Sequence of chain 1.B:
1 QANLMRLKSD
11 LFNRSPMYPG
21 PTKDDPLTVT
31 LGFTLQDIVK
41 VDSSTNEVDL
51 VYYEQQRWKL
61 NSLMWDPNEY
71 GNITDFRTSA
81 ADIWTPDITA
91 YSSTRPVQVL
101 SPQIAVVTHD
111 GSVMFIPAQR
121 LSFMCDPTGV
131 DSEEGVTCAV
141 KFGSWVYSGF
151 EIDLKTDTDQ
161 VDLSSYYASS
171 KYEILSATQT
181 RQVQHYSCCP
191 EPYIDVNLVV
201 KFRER

Sequence of chain 1.C:
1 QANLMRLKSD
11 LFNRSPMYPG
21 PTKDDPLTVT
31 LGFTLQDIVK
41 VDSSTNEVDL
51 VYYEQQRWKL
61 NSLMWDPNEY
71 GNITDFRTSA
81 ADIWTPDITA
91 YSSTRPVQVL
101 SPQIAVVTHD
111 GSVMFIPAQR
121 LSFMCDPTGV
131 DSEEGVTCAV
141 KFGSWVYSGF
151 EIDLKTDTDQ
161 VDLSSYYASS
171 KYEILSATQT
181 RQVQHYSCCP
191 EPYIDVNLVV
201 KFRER

Binding-site contacts:
Ligand atom O2 contacts residue CYS189 of chain 1.B at 3.2 Å (h-bond).
Ligand atom C21 contacts residue TYR91 of chain 1.B at 3.7 Å (hydrophobic).
Ligand atom C10 contacts residue TRP145 of chain 1.B at 3.5 Å (hydrophobic).
Ligand atom C1 contacts residue ILE116 of chain 1.C at 3.5 Å (hydrophobic).
Ligand atom C2 contacts residue ILE116 of chain 1.C at 3.8 Å (hydrophobic).
Ligand atom C19 contacts residue GLY143 of chain 1.B at 3.5 Å.
Ligand atom C18 contacts residue SER144 of chain 1.B at 3.8 Å.
Ligand atom O3 contacts residue TYR193 of chain 1.B at 3.4 Å.
Ligand atom C7 contacts residue CYS188 of chain 1.B at 3.8 Å (hydrophobic).
Ligand atom C20 contacts residue TYR91 of chain 1.B at 3.8 Å (hydrophobic).
Ligand atom C1 contacts residue CYS189 of chain 1.B at 3.7 Å (hydrophobic).
Ligand atom N contacts residue TRP145 of chain 1.B at 3.2 Å (h-bond).
Ligand atom C6 contacts residue CYS188 of chain 1.B at 3.7 Å (hydrophobic).
Ligand atom C14 contacts residue TYR53 of chain 1.C at 3.9 Å (hydrophobic).
Ligand atom C5 contacts residue GLN55 of chain 1.C at 3.5 Å.
Ligand atom C3 contacts residue ILE116 of chain 1.C at 3.9 Å (hydrophobic).
Ligand atom C2 contacts residue CYS188 of chain 1.B at 3.6 Å (hydrophobic).
Ligand atom C16 contacts residue SER144 of chain 1.B at 3.5 Å.
Ligand atom C22 contacts residue TYR91 of chain 1.B at 3.7 Å (hydrophobic).
Ligand atom C22 contacts residue TYR186 of chain 1.B at 3.3 Å (hydrophobic).
Ligand atom C5 contacts residue CYS188 of chain 1.B at 3.6 Å (hydrophobic).
Ligand atom C8 contacts residue TRP145 of chain 1.B at 3.7 Å (hydrophobic).
Ligand atom C15 contacts residue TYR91 of chain 1.B at 3.9 Å (hydrophobic).
Ligand atom C11 contacts residue TYR186 of chain 1.B at 3.6 Å (hydrophobic).
Ligand atom O2 contacts residue ILE116 of chain 1.C at 3.7 Å.
Ligand atom C18 contacts residue GLY143 of chain 1.B at 3.6 Å.
Ligand atom C12 contacts residue TYR193 of chain 1.B at 3.9 Å (hydrophobic).
Ligand atom C20 contacts residue LYS141 of chain 1.B at 3.9 Å.
Ligand atom C12 contacts residue TRP145 of chain 1.B at 3.9 Å (hydrophobic).
Ligand atom O3 contacts residue SER144 of chain 1.B at 3.6 Å (h-bond).
Ligand atom C15 contacts residue TRP145 of chain 1.B at 3.9 Å (hydrophobic).
Ligand atom C17 contacts residue SER144 of chain 1.B at 3.9 Å.
Ligand atom C3 contacts residue CYS188 of chain 1.B at 3.6 Å (hydrophobic).
Ligand atom C19 contacts residue THR89 of chain 1.B at 3.2 Å.
Ligand atom O1 contacts residue ILE116 of chain 1.C at 3.8 Å.
Ligand atom C4 contacts residue CYS188 of chain 1.B at 3.5 Å (hydrophobic).
Ligand atom C1 contacts residue CYS188 of chain 1.B at 3.9 Å (hydrophobic).
Ligand atom C9 contacts residue TRP145 of chain 1.B at 3.1 Å (hydrophobic).
Ligand atom C16 contacts residue TRP145 of chain 1.B at 3.9 Å (hydrophobic).
Ligand atom O3 contacts residue TYR186 of chain 1.B at 3.8 Å.

A small-molecule ligand and the protein it binds are described below.
Small molecule (SMILES): O=C(OC1C[C@H]2CC[C@@H](C1)N2C[C@H](O)c1ccccc1)c1ccccc1